Sequence of chain 2.B:
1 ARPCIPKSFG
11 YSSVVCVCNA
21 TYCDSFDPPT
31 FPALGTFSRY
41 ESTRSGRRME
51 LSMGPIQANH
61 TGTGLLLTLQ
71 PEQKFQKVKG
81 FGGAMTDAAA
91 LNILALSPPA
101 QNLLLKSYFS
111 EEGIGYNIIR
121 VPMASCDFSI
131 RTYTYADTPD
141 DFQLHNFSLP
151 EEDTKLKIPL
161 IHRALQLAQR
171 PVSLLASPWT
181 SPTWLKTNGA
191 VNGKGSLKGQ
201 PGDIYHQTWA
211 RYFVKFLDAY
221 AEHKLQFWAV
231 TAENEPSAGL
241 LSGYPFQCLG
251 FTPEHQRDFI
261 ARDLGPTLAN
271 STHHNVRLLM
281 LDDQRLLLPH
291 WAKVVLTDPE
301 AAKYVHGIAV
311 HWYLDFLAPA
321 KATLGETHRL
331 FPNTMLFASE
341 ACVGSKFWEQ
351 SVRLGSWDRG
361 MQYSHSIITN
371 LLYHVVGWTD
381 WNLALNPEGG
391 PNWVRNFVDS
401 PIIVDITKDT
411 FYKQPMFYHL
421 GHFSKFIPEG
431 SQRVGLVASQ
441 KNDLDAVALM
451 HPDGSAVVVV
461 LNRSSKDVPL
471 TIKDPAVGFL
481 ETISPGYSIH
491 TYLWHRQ

Binding-site contacts:
Ligand atom O1 contacts residue PHE75 of chain 2.B at 4.1 Å.
Ligand atom CL27 contacts residue ALA446 of chain 2.B at 3.9 Å.
Ligand atom C20 contacts residue ALA438 of chain 2.B at 3.9 Å (hydrophobic).
Ligand atom O21 contacts residue LEU436 of chain 2.B at 4.0 Å.
Ligand atom S11 contacts residue GLY435 of chain 2.B at 4.2 Å.
Ligand atom N22 contacts residue LEU436 of chain 2.B at 3.2 Å (h-bond).
Ligand atom O12 contacts residue GLN73 of chain 2.B at 3.7 Å.
Ligand atom O13 contacts residue LEU436 of chain 2.B at 3.1 Å (h-bond).
Ligand atom C2 contacts residue PHE75 of chain 2.B at 3.4 Å (hydrophobic).
Ligand atom C20 contacts residue LEU436 of chain 2.B at 3.4 Å (hydrophobic).
Ligand atom C9 contacts residue PHE75 of chain 2.B at 3.5 Å (hydrophobic).
Ligand atom C4 contacts residue PHE75 of chain 2.B at 3.4 Å (hydrophobic).
Ligand atom O21 contacts residue VAL437 of chain 2.B at 3.7 Å.
Ligand atom C24 contacts residue ALA438 of chain 2.B at 3.9 Å (hydrophobic).
Ligand atom O13 contacts residue GLN70 of chain 2.B at 4.1 Å.
Ligand atom C14 contacts residue VAL437 of chain 2.B at 3.7 Å (hydrophobic).
Ligand atom C19 contacts residue VAL437 of chain 2.B at 3.7 Å (hydrophobic).
Ligand atom C18 contacts residue LEU436 of chain 2.B at 3.8 Å (hydrophobic).
Ligand atom CL27 contacts residue ASN442 of chain 2.B at 3.7 Å.
Ligand atom C26 contacts residue ALA438 of chain 2.B at 4.1 Å (hydrophobic).
Ligand atom C25 contacts residue ALA438 of chain 2.B at 3.7 Å (hydrophobic).
Ligand atom C5 contacts residue PHE75 of chain 2.B at 4.1 Å (hydrophobic).
Ligand atom O21 contacts residue ALA438 of chain 2.B at 3.1 Å (h-bond).
Ligand atom C18 contacts residue VAL437 of chain 2.B at 4.0 Å (hydrophobic).
Ligand atom O1 contacts residue ARG433 of chain 2.B at 2.6 Å (salt-bridge).
Ligand atom S11 contacts residue VAL437 of chain 2.B at 4.1 Å.
Ligand atom O3 contacts residue PHE75 of chain 2.B at 3.5 Å.
Ligand atom C2 contacts residue ARG433 of chain 2.B at 3.4 Å.
Ligand atom C23 contacts residue LEU436 of chain 2.B at 3.5 Å (hydrophobic).
Ligand atom C19 contacts residue LEU436 of chain 2.B at 3.4 Å (hydrophobic).
Ligand atom N10 contacts residue GLY435 of chain 2.B at 4.1 Å.
Ligand atom N10 contacts residue PHE75 of chain 2.B at 3.6 Å.
Ligand atom O13 contacts residue VAL437 of chain 2.B at 3.6 Å.
Ligand atom CL27 contacts residue LEU444 of chain 2.B at 3.1 Å.
Ligand atom C28 contacts residue ALA446 of chain 2.B at 3.8 Å (hydrophobic).
Ligand atom C29 contacts residue LEU436 of chain 2.B at 3.2 Å (hydrophobic).
Ligand atom O13 contacts residue GLY435 of chain 2.B at 3.0 Å.
Ligand atom C20 contacts residue VAL437 of chain 2.B at 3.9 Å (hydrophobic).
Ligand atom O3 contacts residue ARG433 of chain 2.B at 2.9 Å (salt-bridge).
Ligand atom C15 contacts residue VAL437 of chain 2.B at 4.2 Å (hydrophobic).

The small molecule below binds the protein below.
Small molecule (SMILES): O=C(Nc1ccc(Cl)cc1)c1cccc(S(=O)(=O)Nc2ccccc2C(=O)O)c1